Sequence of chain 1.A:
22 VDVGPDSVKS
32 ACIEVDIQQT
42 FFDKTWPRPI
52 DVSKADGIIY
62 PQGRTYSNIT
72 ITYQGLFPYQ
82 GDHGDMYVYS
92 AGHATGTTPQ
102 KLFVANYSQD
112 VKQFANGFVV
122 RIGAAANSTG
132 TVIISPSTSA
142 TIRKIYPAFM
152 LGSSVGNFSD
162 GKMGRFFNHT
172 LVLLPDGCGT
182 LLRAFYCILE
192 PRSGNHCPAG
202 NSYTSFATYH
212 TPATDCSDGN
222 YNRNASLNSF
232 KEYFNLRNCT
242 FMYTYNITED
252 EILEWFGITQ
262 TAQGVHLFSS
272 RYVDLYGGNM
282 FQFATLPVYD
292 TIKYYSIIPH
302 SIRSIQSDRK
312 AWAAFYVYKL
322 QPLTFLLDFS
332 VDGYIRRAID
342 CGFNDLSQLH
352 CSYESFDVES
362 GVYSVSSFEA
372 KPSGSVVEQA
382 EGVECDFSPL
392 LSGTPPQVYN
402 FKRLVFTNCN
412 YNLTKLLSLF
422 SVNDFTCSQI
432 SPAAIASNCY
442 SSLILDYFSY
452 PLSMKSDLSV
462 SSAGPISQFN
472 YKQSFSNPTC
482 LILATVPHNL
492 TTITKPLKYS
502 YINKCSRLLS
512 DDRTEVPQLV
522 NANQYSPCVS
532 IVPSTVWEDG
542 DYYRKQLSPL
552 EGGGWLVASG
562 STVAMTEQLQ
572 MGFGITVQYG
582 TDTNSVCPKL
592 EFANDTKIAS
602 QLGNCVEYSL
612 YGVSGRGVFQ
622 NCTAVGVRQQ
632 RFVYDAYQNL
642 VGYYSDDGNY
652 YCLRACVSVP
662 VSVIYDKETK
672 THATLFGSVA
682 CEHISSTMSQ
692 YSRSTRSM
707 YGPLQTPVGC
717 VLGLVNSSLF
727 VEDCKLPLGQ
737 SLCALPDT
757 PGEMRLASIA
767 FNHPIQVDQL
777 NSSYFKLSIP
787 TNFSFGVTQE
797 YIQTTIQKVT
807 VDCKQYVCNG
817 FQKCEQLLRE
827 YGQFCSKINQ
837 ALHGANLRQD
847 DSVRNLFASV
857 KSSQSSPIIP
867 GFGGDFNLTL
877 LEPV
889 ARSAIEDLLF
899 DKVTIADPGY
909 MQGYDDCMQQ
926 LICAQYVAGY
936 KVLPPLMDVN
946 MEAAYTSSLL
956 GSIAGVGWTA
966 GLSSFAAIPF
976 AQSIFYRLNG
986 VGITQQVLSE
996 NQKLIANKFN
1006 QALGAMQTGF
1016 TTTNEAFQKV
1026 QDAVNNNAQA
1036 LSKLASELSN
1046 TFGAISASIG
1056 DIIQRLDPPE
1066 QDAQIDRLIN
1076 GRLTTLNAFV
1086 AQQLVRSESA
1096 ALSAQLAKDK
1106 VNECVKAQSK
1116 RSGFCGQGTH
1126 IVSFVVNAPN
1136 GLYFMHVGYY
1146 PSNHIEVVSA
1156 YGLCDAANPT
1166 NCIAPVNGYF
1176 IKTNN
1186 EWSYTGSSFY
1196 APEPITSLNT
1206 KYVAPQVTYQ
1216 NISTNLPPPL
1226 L

This small molecule binds to this protein.
Small molecule (SMILES): CC(=O)N[C@@H]1[C@@H](O)[C@H](O)[C@@H](CO)O[C@H]1O

Binding-site contacts:
Ligand atom C2 contacts residue ASN247 of chain 1.A at 2.4 Å.
Ligand atom N2 contacts residue ASN247 of chain 1.A at 2.9 Å (h-bond).
Ligand atom C5 contacts residue ASN247 of chain 1.A at 3.7 Å.
Ligand atom O5 contacts residue ASN247 of chain 1.A at 2.4 Å (h-bond).
Ligand atom C3 contacts residue ASN247 of chain 1.A at 3.8 Å.
Ligand atom C8 contacts residue ASN247 of chain 1.A at 4.3 Å.
Ligand atom C1 contacts residue ASN247 of chain 1.A at 1.4 Å.
Ligand atom C8 contacts residue TYR246 of chain 1.A at 4.5 Å (hydrophobic).
Ligand atom O7 contacts residue ASN247 of chain 1.A at 3.1 Å (h-bond).
Ligand atom C8 contacts residue THR245 of chain 1.A at 3.4 Å.
Ligand atom C7 contacts residue ASN247 of chain 1.A at 3.2 Å.
Ligand atom C4 contacts residue ASN247 of chain 1.A at 4.2 Å.